Binding-site contacts:
Ligand atom O2B contacts residue THR44 of chain 1.C at 3.0 Å (h-bond).
Ligand atom N2 contacts residue ASP151 of chain 1.C at 2.9 Å (salt-bridge).
Ligand atom O2A contacts residue TYR59 of chain 1.C at 3.0 Å.
Ligand atom O1B contacts residue GLY42 of chain 1.C at 3.2 Å (h-bond).
Ligand atom PG contacts residue MG1 of chain 1.L at 3.2 Å.
Ligand atom O6 contacts residue SER179 of chain 1.C at 3.2 Å.
Ligand atom O5' contacts residue SER45 of chain 1.C at 3.4 Å (h-bond).
Ligand atom N1 contacts residue ASP151 of chain 1.C at 2.7 Å (salt-bridge).
Ligand atom O2G contacts residue THR62 of chain 1.C at 2.8 Å (h-bond).
Ligand atom O2B contacts residue MG1 of chain 1.L at 2.1 Å.
Ligand atom O6 contacts residue LYS181 of chain 1.C at 3.3 Å (salt-bridge).
Ligand atom C5 contacts residue LYS149 of chain 1.C at 3.4 Å.
Ligand atom C4 contacts residue LYS149 of chain 1.C at 3.5 Å.
Ligand atom O4' contacts residue LYS149 of chain 1.C at 2.8 Å (salt-bridge).
Ligand atom O3A contacts residue GLY42 of chain 1.C at 2.9 Å (h-bond).
Ligand atom O3' contacts residue GLN57 of chain 1.C at 2.6 Å (h-bond).
Ligand atom O1A contacts residue SER45 of chain 1.C at 2.3 Å (h-bond).
Ligand atom PB contacts residue MG1 of chain 1.L at 3.5 Å.
Ligand atom C6 contacts residue LYS149 of chain 1.C at 3.4 Å.
Ligand atom O2' contacts residue SER56 of chain 1.C at 2.5 Å (h-bond).
Ligand atom O2G contacts residue MG1 of chain 1.L at 2.1 Å.
Ligand atom O1B contacts residue VAL41 of chain 1.C at 3.4 Å (h-bond).
Ligand atom O6 contacts residue ALA180 of chain 1.C at 2.8 Å (h-bond).
Ligand atom O3' contacts residue TYR59 of chain 1.C at 3.4 Å.
Ligand atom O3G contacts residue TYR59 of chain 1.C at 2.9 Å (h-bond).
Ligand atom C5' contacts residue GLY40 of chain 1.C at 3.3 Å.
Ligand atom O1G contacts residue MG1 of chain 1.L at 3.5 Å.
Ligand atom PB contacts residue LYS43 of chain 1.C at 3.5 Å.
Ligand atom O2' contacts residue PHE55 of chain 1.C at 3.2 Å.
Ligand atom O6 contacts residue LYS149 of chain 1.C at 3.5 Å (salt-bridge).
Ligand atom N7 contacts residue ASN148 of chain 1.C at 3.2 Å (h-bond).
Ligand atom C3B contacts residue GLY40 of chain 1.C at 2.9 Å.
Ligand atom O1G contacts residue LYS43 of chain 1.C at 2.8 Å (salt-bridge).
Ligand atom O1B contacts residue LYS43 of chain 1.C at 2.9 Å (salt-bridge).
Ligand atom N1 contacts residue LYS149 of chain 1.C at 3.4 Å.
Ligand atom O1G contacts residue GLY89 of chain 1.C at 3.4 Å (h-bond).
Ligand atom C8 contacts residue SER45 of chain 1.C at 3.3 Å.
Ligand atom O6 contacts residue ASN148 of chain 1.C at 3.2 Å (h-bond).
Ligand atom O3G contacts residue LEU39 of chain 1.C at 3.5 Å.
Ligand atom O2' contacts residue GLN57 of chain 1.C at 3.3 Å.

A small-molecule ligand and the protein it binds are described below.
Small molecule (SMILES): Nc1nc2c(ncn2[C@@H]2O[C@H](CO[P](=O)(O)O[P](=O)(O)CP(=O)(O)O)[C@@H](O)[C@H]2O)c(=O)[nH]1

Sequence of chain 1.C:
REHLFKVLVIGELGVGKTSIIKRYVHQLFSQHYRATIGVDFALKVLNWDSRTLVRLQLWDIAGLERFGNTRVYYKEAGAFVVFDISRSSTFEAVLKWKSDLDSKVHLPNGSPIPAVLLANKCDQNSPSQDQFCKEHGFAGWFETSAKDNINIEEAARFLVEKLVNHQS